Binding-site contacts:
Ligand atom C22 contacts residue TRP10 of chain 1.A at 3.3 Å (hydrophobic).
Ligand atom C05 contacts residue PRO269 of chain 1.B at 3.8 Å (hydrophobic).
Ligand atom C16 contacts residue HEM1 of chain 1.H at 3.7 Å.
Ligand atom C16 contacts residue GLU296 of chain 1.B at 3.5 Å.
Ligand atom C13 contacts residue HEM1 of chain 1.H at 3.4 Å.
Ligand atom N27 contacts residue TRP10 of chain 1.A at 3.5 Å.
Ligand atom C26 contacts residue TRP10 of chain 1.A at 3.6 Å (hydrophobic).
Ligand atom C17 contacts residue HEM1 of chain 1.H at 3.6 Å.
Ligand atom C03 contacts residue PRO269 of chain 1.B at 3.5 Å (hydrophobic).
Ligand atom C14 contacts residue VAL271 of chain 1.B at 3.4 Å (hydrophobic).
Ligand atom C06 contacts residue GLU296 of chain 1.B at 3.5 Å.
Ligand atom N06 contacts residue GLU296 of chain 1.B at 2.8 Å (salt-bridge).
Ligand atom N18 contacts residue HEM1 of chain 1.H at 3.4 Å (h-bond).
Ligand atom C02 contacts residue GLY290 of chain 1.B at 3.2 Å.
Ligand atom N06 contacts residue HEM1 of chain 1.H at 3.8 Å.
Ligand atom C11 contacts residue HEM1 of chain 1.H at 3.6 Å.
Ligand atom C14 contacts residue HEM1 of chain 1.H at 3.8 Å.
Ligand atom C25 contacts residue TRP10 of chain 1.A at 3.9 Å (hydrophobic).
Ligand atom C02 contacts residue HEM1 of chain 1.H at 3.4 Å.
Ligand atom C02 contacts residue PHE288 of chain 1.B at 3.7 Å (hydrophobic).
Ligand atom C04 contacts residue PRO269 of chain 1.B at 3.6 Å (hydrophobic).
Ligand atom C06 contacts residue PRO269 of chain 1.B at 3.9 Å (hydrophobic).
Ligand atom S21 contacts residue TRP10 of chain 1.A at 3.3 Å (h-bond).
Ligand atom C04 contacts residue VAL271 of chain 1.B at 3.8 Å (hydrophobic).
Ligand atom C37 contacts residue TRP382 of chain 1.B at 3.9 Å (hydrophobic).
Ligand atom C03 contacts residue SER289 of chain 1.B at 3.8 Å.
Ligand atom N06 contacts residue TRP291 of chain 1.B at 2.8 Å (h-bond).
Ligand atom C38 contacts residue HEM1 of chain 1.H at 3.4 Å.
Ligand atom S01 contacts residue HEM1 of chain 1.H at 3.0 Å.
Ligand atom C02 contacts residue SER289 of chain 1.B at 3.5 Å.
Ligand atom C03 contacts residue GLY290 of chain 1.B at 3.8 Å.
Ligand atom C11 contacts residue GLU296 of chain 1.B at 3.3 Å.
Ligand atom C15 contacts residue VAL271 of chain 1.B at 3.5 Å (hydrophobic).
Ligand atom C37 contacts residue HEM1 of chain 1.H at 3.0 Å.
Ligand atom C13 contacts residue VAL271 of chain 1.B at 3.7 Å (hydrophobic).
Ligand atom N07 contacts residue GLU296 of chain 1.B at 2.5 Å (salt-bridge).
Ligand atom C03 contacts residue PHE288 of chain 1.B at 3.6 Å (hydrophobic).
Ligand atom S01 contacts residue GLY290 of chain 1.B at 3.8 Å.
Ligand atom C15 contacts residue HEM1 of chain 1.H at 3.6 Å.
Ligand atom C12 contacts residue HEM1 of chain 1.H at 3.4 Å.

Sequence of chain 1.A:
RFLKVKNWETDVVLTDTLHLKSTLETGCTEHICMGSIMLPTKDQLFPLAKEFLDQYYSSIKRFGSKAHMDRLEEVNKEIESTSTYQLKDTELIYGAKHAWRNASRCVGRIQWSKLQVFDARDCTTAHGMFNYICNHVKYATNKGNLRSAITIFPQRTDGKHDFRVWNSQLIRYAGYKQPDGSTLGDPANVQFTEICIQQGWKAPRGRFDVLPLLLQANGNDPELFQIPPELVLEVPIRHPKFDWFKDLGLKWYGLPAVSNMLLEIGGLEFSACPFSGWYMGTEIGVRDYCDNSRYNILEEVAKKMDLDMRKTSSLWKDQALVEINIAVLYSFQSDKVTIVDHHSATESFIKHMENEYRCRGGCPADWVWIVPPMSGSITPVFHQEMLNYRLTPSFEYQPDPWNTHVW

The small molecule below binds the protein below.
Small molecule (SMILES): [H]/N=C(\Nc1ccc(CCNCc2cccc(N/C(=N/[H])c3cccs3)c2)cc1)c1cccs1

Sequence of chain 1.B:
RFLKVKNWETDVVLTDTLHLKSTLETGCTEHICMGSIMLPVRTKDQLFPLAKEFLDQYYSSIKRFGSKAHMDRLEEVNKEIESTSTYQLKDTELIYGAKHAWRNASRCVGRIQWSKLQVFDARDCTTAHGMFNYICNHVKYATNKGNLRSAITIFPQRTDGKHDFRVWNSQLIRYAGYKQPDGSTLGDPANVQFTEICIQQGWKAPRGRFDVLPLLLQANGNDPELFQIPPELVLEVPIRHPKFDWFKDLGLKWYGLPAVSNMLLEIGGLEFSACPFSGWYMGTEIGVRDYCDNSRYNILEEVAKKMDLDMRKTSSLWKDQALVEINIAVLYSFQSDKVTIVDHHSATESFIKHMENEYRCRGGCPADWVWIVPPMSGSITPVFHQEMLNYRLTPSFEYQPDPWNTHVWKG